Sequence of chain 1.A:
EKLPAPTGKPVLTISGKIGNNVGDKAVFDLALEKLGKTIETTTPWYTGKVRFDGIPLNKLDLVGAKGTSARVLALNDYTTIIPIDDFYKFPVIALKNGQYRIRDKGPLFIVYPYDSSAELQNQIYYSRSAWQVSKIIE

Binding-site contacts:
Ligand atom O21 contacts residue TYR136 of chain 1.A at 3.6 Å.
Ligand atom C7 contacts residue SER139 of chain 1.A at 3.3 Å.
Ligand atom C1 contacts residue TRP141 of chain 1.A at 3.6 Å (hydrophobic).
Ligand atom N4 contacts residue TRP141 of chain 1.A at 3.0 Å (h-bond).
Ligand atom N6 contacts residue TRP141 of chain 1.A at 3.4 Å.
Ligand atom O21 contacts residue GLN133 of chain 1.A at 3.8 Å.
Ligand atom C1 contacts residue TYR85 of chain 1.A at 3.4 Å (hydrophobic).
Ligand atom N4 contacts residue TYR85 of chain 1.A at 3.5 Å.
Ligand atom C3 contacts residue TYR85 of chain 1.A at 3.4 Å (hydrophobic).
Ligand atom C5 contacts residue TYR85 of chain 1.A at 3.5 Å (hydrophobic).
Ligand atom C28 contacts residue TYR85 of chain 1.A at 3.7 Å (hydrophobic).
Ligand atom N6 contacts residue ALA140 of chain 1.A at 3.5 Å.
Ligand atom C5 contacts residue SER139 of chain 1.A at 3.8 Å.
Ligand atom N6 contacts residue SER139 of chain 1.A at 2.7 Å (h-bond).
Ligand atom C10 contacts residue TRP141 of chain 1.A at 3.5 Å (hydrophobic).
Ligand atom O11 contacts residue TYR85 of chain 1.A at 3.4 Å.
Ligand atom C16 contacts residue GLN133 of chain 1.A at 3.9 Å.
Ligand atom N9 contacts residue TRP141 of chain 1.A at 3.7 Å.
Ligand atom C7 contacts residue TYR136 of chain 1.A at 3.2 Å (hydrophobic).
Ligand atom N13 contacts residue TYR85 of chain 1.A at 3.8 Å.
Ligand atom C3 contacts residue TRP141 of chain 1.A at 3.1 Å (hydrophobic).
Ligand atom N13 contacts residue ALA81 of chain 1.A at 3.4 Å.
Ligand atom N2 contacts residue TYR85 of chain 1.A at 3.2 Å.
Ligand atom N6 contacts residue TYR85 of chain 1.A at 3.8 Å.
Ligand atom C1 contacts residue SO41 of chain 1.H at 3.8 Å.
Ligand atom O24 contacts residue TYR85 of chain 1.A at 3.1 Å (h-bond).
Ligand atom O21 contacts residue TRP51 of chain 1.A at 3.5 Å (h-bond).
Ligand atom N13 contacts residue SO41 of chain 1.H at 3.5 Å (h-bond).
Ligand atom C5 contacts residue TRP141 of chain 1.A at 3.5 Å (hydrophobic).
Ligand atom O24 contacts residue SER137 of chain 1.A at 3.0 Å (h-bond).
Ligand atom C8 contacts residue TYR85 of chain 1.A at 3.7 Å (hydrophobic).
Ligand atom N2 contacts residue TRP141 of chain 1.A at 3.4 Å (h-bond).
Ligand atom O11 contacts residue SO41 of chain 1.H at 3.6 Å (h-bond).
Ligand atom N13 contacts residue TRP141 of chain 1.A at 2.7 Å (h-bond).
Ligand atom C10 contacts residue TYR85 of chain 1.A at 3.6 Å (hydrophobic).
Ligand atom N9 contacts residue TYR85 of chain 1.A at 3.7 Å.
Ligand atom N4 contacts residue ALA140 of chain 1.A at 3.5 Å.
Ligand atom C16 contacts residue TYR136 of chain 1.A at 3.8 Å (hydrophobic).
Ligand atom N2 contacts residue SO41 of chain 1.H at 3.1 Å (h-bond).
Ligand atom C7 contacts residue TRP141 of chain 1.A at 3.6 Å (hydrophobic).

This small molecule binds to this protein.
Small molecule (SMILES): Nc1nc2ncc([C@H](O)[C@H](O)CO)nc2c(=O)[nH]1